Sequence of chain 1.C:
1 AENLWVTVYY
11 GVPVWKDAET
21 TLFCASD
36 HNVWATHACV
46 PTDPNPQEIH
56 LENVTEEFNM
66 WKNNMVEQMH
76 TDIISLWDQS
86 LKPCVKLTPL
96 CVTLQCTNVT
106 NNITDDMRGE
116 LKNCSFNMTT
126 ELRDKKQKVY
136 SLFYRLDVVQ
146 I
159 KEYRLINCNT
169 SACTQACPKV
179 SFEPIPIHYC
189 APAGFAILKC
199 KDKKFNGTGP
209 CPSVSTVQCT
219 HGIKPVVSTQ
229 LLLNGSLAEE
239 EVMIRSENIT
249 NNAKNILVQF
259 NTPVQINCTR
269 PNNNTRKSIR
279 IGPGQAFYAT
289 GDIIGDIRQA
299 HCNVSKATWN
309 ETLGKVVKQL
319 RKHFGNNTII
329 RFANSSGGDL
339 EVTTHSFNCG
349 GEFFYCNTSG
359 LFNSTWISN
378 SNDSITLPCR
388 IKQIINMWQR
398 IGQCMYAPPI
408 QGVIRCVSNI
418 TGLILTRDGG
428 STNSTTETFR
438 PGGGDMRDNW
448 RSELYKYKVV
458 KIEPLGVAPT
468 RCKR

This protein binds this small molecule.
Small molecule (SMILES): CC(=O)N[C@H]1[C@H](O[C@H]2[C@H](O)[C@@H](NC(C)=O)CO[C@@H]2CO)O[C@H](CO)[C@@H](O[C@@H]2O[C@H](CO)[C@@H](O)[C@H](O[C@H]3O[C@H](CO)[C@@H](O)[C@H](O)[C@@H]3O[C@H]3O[C@H](CO)[C@@H](O)[C@H](O)[C@@H]3O)[C@@H]2O)[C@@H]1O

Binding-site contacts:
Ligand atom O7 contacts residue PRO182 of chain 1.C at 3.5 Å.
Ligand atom C6 contacts residue SER179 of chain 1.C at 3.1 Å.
Ligand atom C3 contacts residue SER415 of chain 1.C at 3.7 Å.
Ligand atom C8 contacts residue ASN346 of chain 1.C at 3.9 Å.
Ligand atom C2 contacts residue GLU181 of chain 1.C at 4.0 Å.
Ligand atom C1 contacts residue ASN232 of chain 1.C at 1.4 Å.
Ligand atom C8 contacts residue VAL224 of chain 1.C at 3.7 Å (hydrophobic).
Ligand atom O6 contacts residue GLN408 of chain 1.C at 3.2 Å (h-bond).
Ligand atom C7 contacts residue ASN232 of chain 1.C at 3.4 Å.
Ligand atom C4 contacts residue VAL414 of chain 1.C at 4.0 Å (hydrophobic).
Ligand atom O7 contacts residue VAL414 of chain 1.C at 3.1 Å (h-bond).
Ligand atom O3 contacts residue CYS413 of chain 1.C at 3.9 Å.
Ligand atom O7 contacts residue VAL224 of chain 1.C at 4.0 Å.
Ligand atom C2 contacts residue SER415 of chain 1.C at 3.7 Å.
Ligand atom O7 contacts residue CYS413 of chain 1.C at 3.8 Å.
Ligand atom O5 contacts residue ASN232 of chain 1.C at 2.4 Å (h-bond).
Ligand atom O4 contacts residue VAL414 of chain 1.C at 3.9 Å.
Ligand atom C3 contacts residue VAL414 of chain 1.C at 3.9 Å (hydrophobic).
Ligand atom O3 contacts residue GLU181 of chain 1.C at 3.7 Å.
Ligand atom O6 contacts residue GLU181 of chain 1.C at 3.5 Å (salt-bridge).
Ligand atom C6 contacts residue GLU181 of chain 1.C at 3.7 Å.
Ligand atom C2 contacts residue ASN232 of chain 1.C at 2.5 Å.
Ligand atom C6 contacts residue GLN408 of chain 1.C at 3.4 Å.
Ligand atom O5 contacts residue NAG1 of chain 1.U at 3.4 Å.
Ligand atom C5 contacts residue NAG1 of chain 1.U at 3.8 Å.
Ligand atom C3 contacts residue ASN232 of chain 1.C at 3.8 Å.
Ligand atom O6 contacts residue SER179 of chain 1.C at 3.1 Å (h-bond).
Ligand atom C8 contacts residue LEU231 of chain 1.C at 3.8 Å (hydrophobic).
Ligand atom O6 contacts residue GLY348 of chain 1.C at 3.5 Å.
Ligand atom N2 contacts residue SER415 of chain 1.C at 3.1 Å (h-bond).
Ligand atom C1 contacts residue NAG1 of chain 1.U at 4.0 Å.
Ligand atom O7 contacts residue ASN232 of chain 1.C at 3.6 Å (h-bond).
Ligand atom C6 contacts residue NAG1 of chain 1.U at 3.8 Å.
Ligand atom O5 contacts residue GLU181 of chain 1.C at 3.8 Å.
Ligand atom O4 contacts residue GLN408 of chain 1.C at 3.8 Å.
Ligand atom C5 contacts residue ASN232 of chain 1.C at 3.7 Å.
Ligand atom C1 contacts residue SER415 of chain 1.C at 3.8 Å.
Ligand atom C4 contacts residue GLU181 of chain 1.C at 3.6 Å.
Ligand atom C5 contacts residue VAL414 of chain 1.C at 3.5 Å (hydrophobic).
Ligand atom N2 contacts residue ASN232 of chain 1.C at 2.9 Å (h-bond).